Sequence of chain 1.C:
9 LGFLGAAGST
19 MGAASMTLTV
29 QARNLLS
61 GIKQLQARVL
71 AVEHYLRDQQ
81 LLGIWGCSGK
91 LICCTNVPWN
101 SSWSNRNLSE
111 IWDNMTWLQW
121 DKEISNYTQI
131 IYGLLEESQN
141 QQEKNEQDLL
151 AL

Binding-site contacts:
Ligand atom O5 contacts residue ASN107 of chain 1.C at 2.5 Å (h-bond).
Ligand atom C1 contacts residue ASN107 of chain 1.C at 1.5 Å.
Ligand atom C8 contacts residue ASN107 of chain 1.C at 4.3 Å.
Ligand atom O5 contacts residue GLU110 of chain 1.C at 3.9 Å.
Ligand atom C2 contacts residue ASN107 of chain 1.C at 2.6 Å.
Ligand atom N2 contacts residue ASN107 of chain 1.C at 2.9 Å (h-bond).
Ligand atom O5 contacts residue SER109 of chain 1.C at 3.8 Å.
Ligand atom C6 contacts residue GLU110 of chain 1.C at 3.9 Å.
Ligand atom C5 contacts residue GLU110 of chain 1.C at 4.1 Å.
Ligand atom O6 contacts residue GLU110 of chain 1.C at 3.0 Å (salt-bridge).
Ligand atom C1 contacts residue SER109 of chain 1.C at 4.3 Å.
Ligand atom C4 contacts residue GLU110 of chain 1.C at 4.0 Å.
Ligand atom C5 contacts residue ASN107 of chain 1.C at 3.9 Å.
Ligand atom C7 contacts residue ASN107 of chain 1.C at 3.9 Å.
Ligand atom C3 contacts residue ASN107 of chain 1.C at 3.9 Å.
Ligand atom C4 contacts residue ASN107 of chain 1.C at 4.4 Å.

This small molecule binds to this protein.
Small molecule (SMILES): CC(=O)N[C@@H]1[C@@H](O)[C@H](O)[C@@H](CO)O[C@H]1O